Sequence of chain 8.L:
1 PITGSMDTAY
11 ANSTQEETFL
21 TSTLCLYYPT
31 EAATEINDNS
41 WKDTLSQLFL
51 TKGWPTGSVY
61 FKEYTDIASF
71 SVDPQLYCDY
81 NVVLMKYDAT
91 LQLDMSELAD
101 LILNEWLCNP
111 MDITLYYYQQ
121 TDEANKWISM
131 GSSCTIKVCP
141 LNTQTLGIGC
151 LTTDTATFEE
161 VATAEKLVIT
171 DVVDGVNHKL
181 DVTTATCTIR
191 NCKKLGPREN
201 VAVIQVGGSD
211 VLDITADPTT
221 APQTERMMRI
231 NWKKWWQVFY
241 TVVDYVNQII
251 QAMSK

Binding-site contacts:
Ligand atom C5 contacts residue ASN12 of chain 8.L at 4.0 Å.
Ligand atom N2 contacts residue ASN12 of chain 8.L at 3.8 Å.
Ligand atom C1 contacts residue ASN12 of chain 8.L at 2.1 Å.
Ligand atom O7 contacts residue ASN12 of chain 8.L at 3.7 Å.
Ligand atom C2 contacts residue ASN12 of chain 8.L at 3.2 Å.
Ligand atom O5 contacts residue ASN12 of chain 8.L at 2.6 Å (h-bond).
Ligand atom C7 contacts residue ASN12 of chain 8.L at 3.9 Å.

The protein below binds the small molecule below.
Small molecule (SMILES): CC(=O)N[C@H]1[C@H](O[C@H]2[C@H](O)[C@@H](NC(C)=O)CO[C@@H]2CO)O[C@H](CO)[C@@H](O)[C@@H]1O